Sequence of chain 1.B:
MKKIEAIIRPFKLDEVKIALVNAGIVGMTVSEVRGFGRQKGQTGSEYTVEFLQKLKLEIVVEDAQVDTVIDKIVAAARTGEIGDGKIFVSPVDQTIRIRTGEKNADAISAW

Binding-site contacts:
Ligand atom O4 contacts residue LEU56 of chain 1.B at 3.0 Å.
Ligand atom C1 contacts residue GLY37 of chain 1.B at 3.3 Å.
Ligand atom O2 contacts residue GLN39 of chain 1.B at 2.8 Å (h-bond).
Ligand atom O3 contacts residue ARG9 of chain 1.B at 3.6 Å (salt-bridge).
Ligand atom O2 contacts residue ARG38 of chain 1.B at 3.2 Å (salt-bridge).
Ligand atom O5 contacts residue ILE86 of chain 1.B at 3.6 Å.
Ligand atom O1 contacts residue LYS40 of chain 1.B at 3.2 Å (salt-bridge).
Ligand atom O4 contacts residue LYS58 of chain 1.B at 2.7 Å (salt-bridge).
Ligand atom O3 contacts residue ILE86 of chain 1.B at 3.6 Å (h-bond).
Ligand atom C5 contacts residue LYS58 of chain 1.B at 3.2 Å.
Ligand atom O5 contacts residue MG1 of chain 1.L at 2.3 Å.
Ligand atom C3 contacts residue LEU56 of chain 1.B at 3.6 Å (hydrophobic).
Ligand atom C1 contacts residue LYS40 of chain 1.B at 3.7 Å.
Ligand atom O1 contacts residue GLY41 of chain 1.B at 2.6 Å (h-bond).
Ligand atom O1 contacts residue PHE36 of chain 1.B at 3.5 Å.
Ligand atom O2 contacts residue ATP1 of chain 1.J at 3.0 Å (h-bond).
Ligand atom O1 contacts residue GLN39 of chain 1.B at 3.6 Å.
Ligand atom O5 contacts residue GLY87 of chain 1.B at 3.1 Å (h-bond).
Ligand atom C3 contacts residue GLN42 of chain 1.B at 3.6 Å.
Ligand atom C2 contacts residue ATP1 of chain 1.J at 3.7 Å.
Ligand atom O5 contacts residue ATP1 of chain 1.J at 3.1 Å (h-bond).
Ligand atom O5 contacts residue GLN39 of chain 1.B at 3.0 Å (h-bond).
Ligand atom O3 contacts residue GLY87 of chain 1.B at 3.6 Å.
Ligand atom O3 contacts residue LYS58 of chain 1.B at 3.0 Å (salt-bridge).
Ligand atom C5 contacts residue GLY87 of chain 1.B at 3.4 Å.
Ligand atom C1 contacts residue GLN39 of chain 1.B at 3.5 Å.
Ligand atom O2 contacts residue LYS40 of chain 1.B at 3.8 Å.
Ligand atom O4 contacts residue GLY87 of chain 1.B at 3.5 Å.
Ligand atom C4 contacts residue ILE86 of chain 1.B at 3.7 Å (hydrophobic).
Ligand atom O2 contacts residue GLY37 of chain 1.B at 2.9 Å (h-bond).
Ligand atom C5 contacts residue LEU56 of chain 1.B at 3.2 Å (hydrophobic).
Ligand atom C1 contacts residue MG1 of chain 1.L at 2.9 Å.
Ligand atom O2 contacts residue MG1 of chain 1.L at 2.1 Å.
Ligand atom C2 contacts residue GLN39 of chain 1.B at 3.5 Å.
Ligand atom C4 contacts residue LEU56 of chain 1.B at 3.8 Å (hydrophobic).
Ligand atom C2 contacts residue MG1 of chain 1.L at 3.0 Å.
Ligand atom C4 contacts residue GLN42 of chain 1.B at 3.8 Å.
Ligand atom C1 contacts residue GLY41 of chain 1.B at 3.7 Å.
Ligand atom O1 contacts residue GLY37 of chain 1.B at 3.0 Å (h-bond).
Ligand atom C1 contacts residue ATP1 of chain 1.J at 3.5 Å.

This small molecule binds to this protein.
Small molecule (SMILES): O=C(O)CCC(=O)C(=O)O